Sequence of chain 1.C:
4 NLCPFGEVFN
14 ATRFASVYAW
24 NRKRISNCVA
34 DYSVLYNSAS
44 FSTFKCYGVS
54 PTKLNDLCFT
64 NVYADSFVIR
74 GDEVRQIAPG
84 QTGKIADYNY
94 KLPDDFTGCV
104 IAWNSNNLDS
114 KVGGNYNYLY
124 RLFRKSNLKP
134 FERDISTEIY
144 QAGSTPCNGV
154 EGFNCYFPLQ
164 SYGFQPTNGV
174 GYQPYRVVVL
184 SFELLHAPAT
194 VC

Binding-site contacts:
Ligand atom C6 contacts residue ASN13 of chain 1.C at 4.0 Å.
Ligand atom C1 contacts residue ASN13 of chain 1.C at 1.4 Å.
Ligand atom O7 contacts residue GLY9 of chain 1.C at 3.5 Å.
Ligand atom C8 contacts residue LEU38 of chain 1.C at 4.4 Å (hydrophobic).
Ligand atom C8 contacts residue GLY9 of chain 1.C at 3.2 Å.
Ligand atom C4 contacts residue SER41 of chain 1.C at 4.4 Å.
Ligand atom O5 contacts residue ASN13 of chain 1.C at 4.3 Å.
Ligand atom C5 contacts residue ASN13 of chain 1.C at 3.7 Å.
Ligand atom O7 contacts residue ASN13 of chain 1.C at 4.3 Å.
Ligand atom C3 contacts residue ASN13 of chain 1.C at 3.8 Å.
Ligand atom C7 contacts residue GLY9 of chain 1.C at 3.4 Å.
Ligand atom C8 contacts residue PHE8 of chain 1.C at 3.3 Å (hydrophobic).
Ligand atom C7 contacts residue PHE8 of chain 1.C at 4.3 Å (hydrophobic).
Ligand atom C7 contacts residue ASN13 of chain 1.C at 3.9 Å.
Ligand atom C4 contacts residue ASN13 of chain 1.C at 4.2 Å.
Ligand atom O3 contacts residue SER41 of chain 1.C at 4.2 Å.
Ligand atom C2 contacts residue ASN13 of chain 1.C at 2.5 Å.
Ligand atom N2 contacts residue GLY9 of chain 1.C at 4.1 Å.
Ligand atom O5 contacts residue ASN13 of chain 1.C at 2.4 Å (h-bond).
Ligand atom C8 contacts residue PHE12 of chain 1.C at 3.9 Å (hydrophobic).
Ligand atom N2 contacts residue ASN13 of chain 1.C at 2.9 Å (h-bond).
Ligand atom C3 contacts residue SER41 of chain 1.C at 4.2 Å.
Ligand atom O4 contacts residue SER41 of chain 1.C at 3.6 Å.

The small molecule below binds the protein below.
Small molecule (SMILES): CC(=O)N[C@H]1CO[C@H](CO[C@@H]2O[C@@H](C)[C@@H](O)[C@@H](O)[C@@H]2O)[C@@H](O)[C@@H]1O